This small molecule binds to this protein.
Small molecule (SMILES): CO[C@H]1O[C@H](CO)[C@@H](O)[C@H](O)[C@@H]1O

Sequence of chain 1.B:
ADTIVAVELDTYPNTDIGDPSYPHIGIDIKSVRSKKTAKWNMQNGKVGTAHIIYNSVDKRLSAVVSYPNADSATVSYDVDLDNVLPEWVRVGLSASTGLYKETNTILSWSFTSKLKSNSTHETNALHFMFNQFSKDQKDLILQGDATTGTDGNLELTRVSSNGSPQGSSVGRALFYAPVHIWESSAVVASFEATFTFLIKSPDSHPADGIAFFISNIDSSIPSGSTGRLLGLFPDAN

Binding-site contacts:
Ligand atom C5 contacts residue TYR12 of chain 1.B at 3.9 Å (hydrophobic).
Ligand atom O3 contacts residue ARG228 of chain 1.B at 3.2 Å (salt-bridge).
Ligand atom C6 contacts residue ALA207 of chain 1.B at 4.0 Å (hydrophobic).
Ligand atom C5 contacts residue ASP208 of chain 1.B at 4.2 Å.
Ligand atom O4 contacts residue ARG228 of chain 1.B at 3.1 Å (salt-bridge).
Ligand atom O5 contacts residue TYR100 of chain 1.B at 4.4 Å.
Ligand atom O2 contacts residue GLY98 of chain 1.B at 4.0 Å.
Ligand atom O5 contacts residue GLY98 of chain 1.B at 4.2 Å.
Ligand atom O2 contacts residue GLY227 of chain 1.B at 4.5 Å.
Ligand atom O6 contacts residue ALA207 of chain 1.B at 3.6 Å.
Ligand atom C1 contacts residue LEU99 of chain 1.B at 3.8 Å (hydrophobic).
Ligand atom C5 contacts residue LEU99 of chain 1.B at 4.1 Å (hydrophobic).
Ligand atom C7 contacts residue LEU99 of chain 1.B at 4.0 Å (hydrophobic).
Ligand atom O3 contacts residue GLY227 of chain 1.B at 3.8 Å.
Ligand atom O6 contacts residue TYR100 of chain 1.B at 3.1 Å (h-bond).
Ligand atom C6 contacts residue LEU99 of chain 1.B at 4.0 Å (hydrophobic).
Ligand atom C3 contacts residue ASN14 of chain 1.B at 4.1 Å.
Ligand atom O4 contacts residue ASP208 of chain 1.B at 2.8 Å (salt-bridge).
Ligand atom C7 contacts residue TYR12 of chain 1.B at 4.3 Å (hydrophobic).
Ligand atom O4 contacts residue ASN14 of chain 1.B at 3.0 Å (h-bond).
Ligand atom O6 contacts residue GLY98 of chain 1.B at 3.3 Å.
Ligand atom C5 contacts residue ASN14 of chain 1.B at 4.4 Å.
Ligand atom O4 contacts residue GLY227 of chain 1.B at 3.9 Å.
Ligand atom C6 contacts residue ASP208 of chain 1.B at 3.7 Å.
Ligand atom O6 contacts residue LEU99 of chain 1.B at 3.0 Å (h-bond).
Ligand atom C3 contacts residue GLY227 of chain 1.B at 4.5 Å.
Ligand atom O2 contacts residue LEU99 of chain 1.B at 3.9 Å.
Ligand atom C4 contacts residue ARG228 of chain 1.B at 3.7 Å.
Ligand atom C4 contacts residue ASP208 of chain 1.B at 3.6 Å.
Ligand atom C6 contacts residue TYR100 of chain 1.B at 4.0 Å (hydrophobic).
Ligand atom C4 contacts residue GLY227 of chain 1.B at 4.0 Å.
Ligand atom C4 contacts residue ASN14 of chain 1.B at 4.0 Å.
Ligand atom C3 contacts residue ARG228 of chain 1.B at 4.0 Å.
Ligand atom O5 contacts residue LEU99 of chain 1.B at 3.2 Å (h-bond).
Ligand atom O6 contacts residue ASP208 of chain 1.B at 3.0 Å (salt-bridge).
Ligand atom C4 contacts residue GLY98 of chain 1.B at 4.5 Å.
Ligand atom C6 contacts residue TYR12 of chain 1.B at 3.6 Å (hydrophobic).
Ligand atom O4 contacts residue TYR12 of chain 1.B at 3.8 Å.